Sequence of chain 1.B:
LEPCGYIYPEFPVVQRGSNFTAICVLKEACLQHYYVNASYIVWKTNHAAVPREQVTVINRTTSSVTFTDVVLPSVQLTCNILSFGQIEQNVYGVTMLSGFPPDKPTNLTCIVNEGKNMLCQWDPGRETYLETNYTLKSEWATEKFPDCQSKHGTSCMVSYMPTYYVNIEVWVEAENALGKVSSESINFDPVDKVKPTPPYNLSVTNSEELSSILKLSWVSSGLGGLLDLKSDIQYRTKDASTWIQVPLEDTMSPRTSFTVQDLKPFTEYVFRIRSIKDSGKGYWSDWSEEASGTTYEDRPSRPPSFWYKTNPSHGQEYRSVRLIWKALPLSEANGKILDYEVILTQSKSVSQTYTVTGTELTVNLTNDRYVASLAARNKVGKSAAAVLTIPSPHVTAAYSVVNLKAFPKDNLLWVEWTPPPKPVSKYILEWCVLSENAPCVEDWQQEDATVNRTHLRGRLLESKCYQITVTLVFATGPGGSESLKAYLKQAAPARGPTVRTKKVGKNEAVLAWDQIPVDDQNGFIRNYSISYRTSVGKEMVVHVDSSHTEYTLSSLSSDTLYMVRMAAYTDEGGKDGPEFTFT

The protein below binds the small molecule below.
Small molecule (SMILES): CC(=O)N[C@@H]1[C@@H](O)[C@H](O)[C@@H](CO)O[C@H]1O

Binding-site contacts:
Ligand atom C1 contacts residue ASN61 of chain 1.B at 1.4 Å.
Ligand atom C2 contacts residue SER63 of chain 1.B at 4.0 Å.
Ligand atom C1 contacts residue TYR64 of chain 1.B at 4.3 Å (hydrophobic).
Ligand atom C3 contacts residue ASN61 of chain 1.B at 3.8 Å.
Ligand atom O5 contacts residue ASN61 of chain 1.B at 2.3 Å (h-bond).
Ligand atom C3 contacts residue SER63 of chain 1.B at 4.5 Å.
Ligand atom C4 contacts residue ASN61 of chain 1.B at 4.2 Å.
Ligand atom C7 contacts residue SER63 of chain 1.B at 4.0 Å.
Ligand atom O7 contacts residue ARG84 of chain 1.B at 4.2 Å.
Ligand atom C2 contacts residue ASN61 of chain 1.B at 2.4 Å.
Ligand atom O6 contacts residue TYR64 of chain 1.B at 4.1 Å.
Ligand atom C6 contacts residue TYR64 of chain 1.B at 3.4 Å (hydrophobic).
Ligand atom C8 contacts residue ARG84 of chain 1.B at 4.0 Å.
Ligand atom N2 contacts residue SER63 of chain 1.B at 3.2 Å (h-bond).
Ligand atom C8 contacts residue ASN61 of chain 1.B at 4.2 Å.
Ligand atom C1 contacts residue SER63 of chain 1.B at 3.8 Å.
Ligand atom C5 contacts residue ASN61 of chain 1.B at 3.6 Å.
Ligand atom O5 contacts residue TYR64 of chain 1.B at 4.0 Å.
Ligand atom C7 contacts residue ASN61 of chain 1.B at 3.4 Å.
Ligand atom N2 contacts residue ASN61 of chain 1.B at 2.9 Å (h-bond).
Ligand atom C5 contacts residue TYR64 of chain 1.B at 3.8 Å (hydrophobic).
Ligand atom C8 contacts residue SER63 of chain 1.B at 3.9 Å.
Ligand atom O7 contacts residue ASN61 of chain 1.B at 3.5 Å (h-bond).